The protein below binds the small molecule below.
Small molecule (SMILES): C[C@@]1(c2ccccc2)OC(C(=O)O)=CC1=O

Binding-site contacts:
Ligand atom O1 contacts residue LEU409 of chain 1.A at 4.2 Å.
Ligand atom C4 contacts residue LEU409 of chain 1.A at 3.9 Å (hydrophobic).
Ligand atom C5 contacts residue ARG240 of chain 1.A at 3.1 Å.
Ligand atom O1 contacts residue TYR413 of chain 1.A at 4.0 Å.
Ligand atom O1 contacts residue PHE236 of chain 1.A at 3.1 Å.
Ligand atom O2 contacts residue ARG240 of chain 1.A at 2.6 Å (salt-bridge).
Ligand atom O3 contacts residue PHE236 of chain 1.A at 3.7 Å.
Ligand atom O contacts residue PHE406 of chain 1.A at 3.7 Å.
Ligand atom C5 contacts residue LEU409 of chain 1.A at 4.1 Å (hydrophobic).
Ligand atom O2 contacts residue PHE236 of chain 1.A at 3.3 Å.
Ligand atom C7 contacts residue CYS306 of chain 1.A at 3.9 Å (hydrophobic).
Ligand atom C contacts residue LEU409 of chain 1.A at 4.2 Å (hydrophobic).
Ligand atom C11 contacts residue PHE236 of chain 1.A at 3.8 Å (hydrophobic).
Ligand atom C6 contacts residue LEU233 of chain 1.A at 4.0 Å (hydrophobic).
Ligand atom C3 contacts residue SER308 of chain 1.A at 4.0 Å.
Ligand atom O2 contacts residue PHE309 of chain 1.A at 3.9 Å.
Ligand atom C5 contacts residue PHE236 of chain 1.A at 3.5 Å (hydrophobic).
Ligand atom C11 contacts residue VAL212 of chain 1.A at 3.8 Å (hydrophobic).
Ligand atom C5 contacts residue PHE309 of chain 1.A at 3.4 Å (hydrophobic).
Ligand atom C8 contacts residue TYR215 of chain 1.A at 3.8 Å (hydrophobic).
Ligand atom C4 contacts residue PHE309 of chain 1.A at 4.0 Å (hydrophobic).
Ligand atom C3 contacts residue LEU409 of chain 1.A at 4.1 Å (hydrophobic).
Ligand atom O contacts residue ILE307 of chain 1.A at 3.2 Å.
Ligand atom C8 contacts residue CYS306 of chain 1.A at 3.8 Å (hydrophobic).
Ligand atom C4 contacts residue PHE236 of chain 1.A at 3.9 Å (hydrophobic).
Ligand atom C3 contacts residue PHE309 of chain 1.A at 3.5 Å (hydrophobic).
Ligand atom C10 contacts residue VAL232 of chain 1.A at 3.8 Å (hydrophobic).
Ligand atom C9 contacts residue LEU233 of chain 1.A at 4.1 Å (hydrophobic).
Ligand atom C contacts residue PHE406 of chain 1.A at 3.7 Å (hydrophobic).
Ligand atom O2 contacts residue LEU409 of chain 1.A at 3.5 Å.
Ligand atom C contacts residue TYR413 of chain 1.A at 3.6 Å (hydrophobic).
Ligand atom O3 contacts residue SER308 of chain 1.A at 4.1 Å.
Ligand atom C contacts residue TYR216 of chain 1.A at 3.4 Å (hydrophobic).
Ligand atom O3 contacts residue PHE309 of chain 1.A at 3.2 Å.
Ligand atom C10 contacts residue LEU233 of chain 1.A at 3.6 Å (hydrophobic).
Ligand atom C9 contacts residue VAL232 of chain 1.A at 4.0 Å (hydrophobic).
Ligand atom C10 contacts residue VAL212 of chain 1.A at 3.5 Å (hydrophobic).
Ligand atom O3 contacts residue ARG240 of chain 1.A at 2.9 Å (salt-bridge).
Ligand atom C9 contacts residue VAL212 of chain 1.A at 3.9 Å (hydrophobic).
Ligand atom C11 contacts residue LEU233 of chain 1.A at 3.6 Å (hydrophobic).

Sequence of chain 1.A:
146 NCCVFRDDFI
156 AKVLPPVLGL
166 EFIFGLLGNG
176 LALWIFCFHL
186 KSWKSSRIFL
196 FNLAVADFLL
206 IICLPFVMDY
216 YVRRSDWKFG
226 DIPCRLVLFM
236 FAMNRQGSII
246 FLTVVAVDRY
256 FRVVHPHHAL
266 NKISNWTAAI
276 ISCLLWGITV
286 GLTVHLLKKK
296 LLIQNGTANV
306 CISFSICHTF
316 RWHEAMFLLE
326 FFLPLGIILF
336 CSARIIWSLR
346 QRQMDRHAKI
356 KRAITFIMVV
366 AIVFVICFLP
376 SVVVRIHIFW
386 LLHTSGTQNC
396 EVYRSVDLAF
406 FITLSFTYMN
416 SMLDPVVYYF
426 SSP